A small-molecule ligand and the protein it binds are described below.
Small molecule (SMILES): C=Cc1cc2c(N3CCC4(CC3)CN(C(=O)CC)C4)nc(OC3CCN(C)CC3)nc2c(OCC)c1-c1c(C)ccc2[nH]ncc12

Sequence of chain 1.F:
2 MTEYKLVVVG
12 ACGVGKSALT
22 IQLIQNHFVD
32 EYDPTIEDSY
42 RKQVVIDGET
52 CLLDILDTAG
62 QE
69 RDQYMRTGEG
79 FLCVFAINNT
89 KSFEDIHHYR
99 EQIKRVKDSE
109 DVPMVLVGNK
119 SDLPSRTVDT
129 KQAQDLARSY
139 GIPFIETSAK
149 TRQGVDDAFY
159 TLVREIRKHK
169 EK

Binding-site contacts:
Ligand atom C42 contacts residue GLU63 of chain 1.F at 3.5 Å.
Ligand atom C34 contacts residue HIS96 of chain 1.F at 3.3 Å.
Ligand atom N26 contacts residue CYS13 of chain 1.F at 3.6 Å.
Ligand atom C17 contacts residue HIS96 of chain 1.F at 3.3 Å.
Ligand atom C14 contacts residue GLU63 of chain 1.F at 3.6 Å.
Ligand atom N16 contacts residue GLU63 of chain 1.F at 3.5 Å (salt-bridge).
Ligand atom C9 contacts residue ARG103 of chain 1.F at 3.6 Å.
Ligand atom C25 contacts residue GLY61 of chain 1.F at 3.5 Å.
Ligand atom C32 contacts residue TYR97 of chain 1.F at 3.6 Å (hydrophobic).
Ligand atom C9 contacts residue VAL104 of chain 1.F at 3.5 Å (hydrophobic).
Ligand atom C29 contacts residue TYR97 of chain 1.F at 3.2 Å (hydrophobic).
Ligand atom O44 contacts residue LYS17 of chain 1.F at 2.9 Å (salt-bridge).
Ligand atom C9 contacts residue ASP70 of chain 1.F at 3.4 Å.
Ligand atom C45 contacts residue PRO35 of chain 1.F at 3.2 Å (hydrophobic).
Ligand atom C43 contacts residue CYS13 of chain 1.F at 3.2 Å (hydrophobic).
Ligand atom C14 contacts residue HIS96 of chain 1.F at 3.4 Å.
Ligand atom C13 contacts residue GLN100 of chain 1.F at 3.4 Å.
Ligand atom N4 contacts residue ARG69 of chain 1.F at 3.5 Å.
Ligand atom C30 contacts residue TYR97 of chain 1.F at 3.5 Å (hydrophobic).
Ligand atom O35 contacts residue HIS96 of chain 1.F at 3.3 Å (h-bond).
Ligand atom N26 contacts residue ALA60 of chain 1.F at 3.4 Å.
Ligand atom N5 contacts residue ARG69 of chain 1.F at 3.4 Å.
Ligand atom C39 contacts residue HIS96 of chain 1.F at 3.7 Å.
Ligand atom N4 contacts residue ASP70 of chain 1.F at 2.7 Å (salt-bridge).
Ligand atom C27 contacts residue LYS17 of chain 1.F at 3.5 Å.
Ligand atom C8 contacts residue ASP70 of chain 1.F at 3.4 Å.
Ligand atom C45 contacts residue CYS13 of chain 1.F at 2.5 Å (hydrophobic).
Ligand atom O15 contacts residue GLN100 of chain 1.F at 3.5 Å.
Ligand atom C34 contacts residue GLU63 of chain 1.F at 3.7 Å.
Ligand atom C18 contacts residue HIS96 of chain 1.F at 3.6 Å.
Ligand atom C25 contacts residue CYS13 of chain 1.F at 3.6 Å (hydrophobic).
Ligand atom C2 contacts residue ARG69 of chain 1.F at 3.5 Å.
Ligand atom O44 contacts residue THR59 of chain 1.F at 3.6 Å (h-bond).
Ligand atom N31 contacts residue TYR97 of chain 1.F at 3.4 Å (h-bond).
Ligand atom C46 contacts residue CYS13 of chain 1.F at 1.8 Å (hydrophobic).
Ligand atom N33 contacts residue GLU63 of chain 1.F at 3.5 Å.
Ligand atom C27 contacts residue GLY11 of chain 1.F at 3.4 Å.
Ligand atom N16 contacts residue HIS96 of chain 1.F at 2.5 Å (h-bond).
Ligand atom C11 contacts residue GLN100 of chain 1.F at 3.7 Å.
Ligand atom O15 contacts residue HIS96 of chain 1.F at 3.1 Å (h-bond).